The small molecule below binds the protein below.
Small molecule (SMILES): CCCCCC[Se]CCCCCCCC(=O)OC[C@@H](O)CO

Sequence of chain 1.A:
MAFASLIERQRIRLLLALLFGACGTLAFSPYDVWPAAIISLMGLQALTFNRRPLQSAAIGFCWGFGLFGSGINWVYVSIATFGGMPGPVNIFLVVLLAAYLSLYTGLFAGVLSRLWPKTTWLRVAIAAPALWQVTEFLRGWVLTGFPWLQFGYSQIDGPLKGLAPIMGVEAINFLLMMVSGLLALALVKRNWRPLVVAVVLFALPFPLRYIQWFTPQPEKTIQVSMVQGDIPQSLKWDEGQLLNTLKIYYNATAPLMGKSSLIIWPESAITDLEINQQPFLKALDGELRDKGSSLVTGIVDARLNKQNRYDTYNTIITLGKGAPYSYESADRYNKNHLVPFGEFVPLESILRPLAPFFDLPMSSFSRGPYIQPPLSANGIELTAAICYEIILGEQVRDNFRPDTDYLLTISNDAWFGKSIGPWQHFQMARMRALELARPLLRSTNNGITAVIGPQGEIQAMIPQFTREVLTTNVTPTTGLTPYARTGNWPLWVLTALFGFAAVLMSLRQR

Binding-site contacts:
Ligand atom C1 contacts residue GLY487 of chain 1.A at 4.0 Å.
Ligand atom C11 contacts residue TRP492 of chain 1.A at 3.6 Å (hydrophobic).
Ligand atom C17 contacts residue LEU131 of chain 1.A at 3.9 Å (hydrophobic).
Ligand atom C9 contacts residue IRY1 of chain 1.V at 3.7 Å.
Ligand atom C1 contacts residue ASN488 of chain 1.A at 3.8 Å.
Ligand atom O1 contacts residue ASN488 of chain 1.A at 3.0 Å (h-bond).
Ligand atom O1 contacts residue GLY487 of chain 1.A at 3.3 Å.
Ligand atom C5 contacts residue IRY1 of chain 1.V at 3.7 Å.
Ligand atom C9 contacts residue TRP492 of chain 1.A at 4.1 Å (hydrophobic).
Ligand atom O2 contacts residue IRY1 of chain 1.V at 2.9 Å (h-bond).
Ligand atom O4 contacts residue TRP489 of chain 1.A at 3.4 Å.
Ligand atom C4 contacts residue IRY1 of chain 1.V at 4.1 Å.
Ligand atom C3 contacts residue ASN488 of chain 1.A at 3.5 Å.
Ligand atom C14 contacts residue VAL134 of chain 1.A at 3.7 Å (hydrophobic).
Ligand atom C3 contacts residue TRP489 of chain 1.A at 3.5 Å (hydrophobic).
Ligand atom O1 contacts residue TRP489 of chain 1.A at 2.8 Å (h-bond).
Ligand atom C12 contacts residue VAL134 of chain 1.A at 4.0 Å (hydrophobic).
Ligand atom C16 contacts residue LEU131 of chain 1.A at 4.1 Å (hydrophobic).
Ligand atom C2 contacts residue ASN488 of chain 1.A at 3.6 Å.
Ligand atom O2 contacts residue ASN488 of chain 1.A at 2.9 Å (h-bond).
Ligand atom O1 contacts residue THR486 of chain 1.A at 2.9 Å (h-bond).
Ligand atom C11 contacts residue IRY1 of chain 1.V at 3.8 Å.
Ligand atom O3 contacts residue IRY1 of chain 1.V at 3.5 Å (h-bond).
Ligand atom O4 contacts residue TRP492 of chain 1.A at 3.8 Å.
Ligand atom C1 contacts residue TRP489 of chain 1.A at 4.1 Å (hydrophobic).
Ligand atom C6 contacts residue IRY1 of chain 1.V at 3.5 Å.
Ligand atom C15 contacts residue GLY499 of chain 1.A at 3.6 Å.
Ligand atom O2 contacts residue GLU394 of chain 1.A at 3.4 Å (salt-bridge).
Ligand atom C16 contacts residue VAL134 of chain 1.A at 3.9 Å (hydrophobic).
Ligand atom C6 contacts residue TRP492 of chain 1.A at 4.0 Å (hydrophobic).
Ligand atom C14 contacts residue GLY499 of chain 1.A at 4.1 Å.
Ligand atom C1 contacts residue THR486 of chain 1.A at 3.6 Å.
Ligand atom C4 contacts residue TRP492 of chain 1.A at 4.0 Å (hydrophobic).
Ligand atom C2 contacts residue IRY1 of chain 1.V at 4.0 Å.
Ligand atom O1 contacts residue GLU394 of chain 1.A at 4.0 Å.
Ligand atom C2 contacts residue GLU394 of chain 1.A at 3.9 Å.
Ligand atom C14 contacts residue THR495 of chain 1.A at 4.0 Å.
Ligand atom SE1 contacts residue ALA496 of chain 1.A at 3.8 Å.
Ligand atom O3 contacts residue ASN488 of chain 1.A at 3.9 Å.
Ligand atom C1 contacts residue GLU394 of chain 1.A at 3.2 Å.